A protein and the small-molecule ligand that binds it are described below.
Small molecule (SMILES): CC(=O)N[C@@H]1[C@@H](O)[C@H](O)[C@@H](CO)O[C@H]1O

Sequence of chain 1.B:
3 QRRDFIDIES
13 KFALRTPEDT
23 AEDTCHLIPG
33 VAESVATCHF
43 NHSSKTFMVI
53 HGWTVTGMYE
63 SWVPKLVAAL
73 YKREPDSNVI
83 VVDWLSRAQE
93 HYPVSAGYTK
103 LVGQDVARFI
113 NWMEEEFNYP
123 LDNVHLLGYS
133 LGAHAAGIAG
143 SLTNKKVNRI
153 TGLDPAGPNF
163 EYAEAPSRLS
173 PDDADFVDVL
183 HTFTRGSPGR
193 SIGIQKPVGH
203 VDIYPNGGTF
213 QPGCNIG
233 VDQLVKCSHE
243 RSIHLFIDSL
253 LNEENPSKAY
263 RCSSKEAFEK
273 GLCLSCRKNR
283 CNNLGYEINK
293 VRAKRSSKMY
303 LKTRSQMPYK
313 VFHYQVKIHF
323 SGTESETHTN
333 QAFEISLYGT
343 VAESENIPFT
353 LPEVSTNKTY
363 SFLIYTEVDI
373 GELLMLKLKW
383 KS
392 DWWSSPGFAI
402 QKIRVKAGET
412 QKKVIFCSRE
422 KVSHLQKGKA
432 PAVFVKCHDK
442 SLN

Binding-site contacts:
Ligand atom C1 contacts residue SER323 of chain 1.B at 4.4 Å.
Ligand atom C8 contacts residue SER327 of chain 1.B at 3.4 Å.
Ligand atom N2 contacts residue GLY324 of chain 1.B at 2.9 Å (h-bond).
Ligand atom C8 contacts residue THR358 of chain 1.B at 3.7 Å.
Ligand atom O3 contacts residue GLY324 of chain 1.B at 4.5 Å.
Ligand atom C7 contacts residue THR358 of chain 1.B at 4.0 Å.
Ligand atom N2 contacts residue ASN359 of chain 1.B at 3.0 Å (h-bond).
Ligand atom C3 contacts residue ASN359 of chain 1.B at 3.8 Å.
Ligand atom C4 contacts residue ASN359 of chain 1.B at 4.2 Å.
Ligand atom N2 contacts residue THR325 of chain 1.B at 3.2 Å (h-bond).
Ligand atom C8 contacts residue GLU326 of chain 1.B at 3.7 Å.
Ligand atom C7 contacts residue ASN359 of chain 1.B at 3.5 Å.
Ligand atom C7 contacts residue THR325 of chain 1.B at 3.7 Å.
Ligand atom C2 contacts residue ASN359 of chain 1.B at 2.5 Å.
Ligand atom C5 contacts residue ASN359 of chain 1.B at 3.6 Å.
Ligand atom C8 contacts residue THR325 of chain 1.B at 3.2 Å.
Ligand atom C1 contacts residue ASN359 of chain 1.B at 1.4 Å.
Ligand atom O5 contacts residue ASN359 of chain 1.B at 2.3 Å (h-bond).
Ligand atom C1 contacts residue GLY324 of chain 1.B at 3.4 Å.
Ligand atom C2 contacts residue GLY324 of chain 1.B at 3.5 Å.
Ligand atom N2 contacts residue THR358 of chain 1.B at 3.9 Å.
Ligand atom C8 contacts residue GLY324 of chain 1.B at 4.3 Å.
Ligand atom C3 contacts residue THR325 of chain 1.B at 4.0 Å.
Ligand atom O7 contacts residue ASN359 of chain 1.B at 3.4 Å (h-bond).
Ligand atom O3 contacts residue THR325 of chain 1.B at 3.5 Å (h-bond).
Ligand atom C7 contacts residue GLY324 of chain 1.B at 4.0 Å.
Ligand atom C3 contacts residue GLY324 of chain 1.B at 3.7 Å.
Ligand atom C2 contacts residue THR325 of chain 1.B at 4.2 Å.